This protein binds this small molecule.
Small molecule (SMILES): Nc1nc(=O)c2ncn([C@@H]3O[C@H](CO[P](=O)(O)O[C@H]4[C@@H](O)[C@H](n5cnc6c(N)ncnc65)O[C@@H]4CO[P](=O)(O)O[C@@H]4[C@@H](O)[C@H](n5cnc6c(N)ncnc65)O[C@@H]4COP(=O)=O)[C@@H](O)[C@H]3O)c2[nH]1

Sequence of chain 25.E:
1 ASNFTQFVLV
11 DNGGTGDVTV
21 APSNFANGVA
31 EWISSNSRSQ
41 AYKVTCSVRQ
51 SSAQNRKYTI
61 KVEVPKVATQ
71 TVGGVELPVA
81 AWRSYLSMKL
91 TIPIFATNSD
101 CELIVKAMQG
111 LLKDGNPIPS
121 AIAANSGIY

Binding-site contacts:
Ligand atom O6 contacts residue LYS61 of chain 25.E at 3.0 Å (salt-bridge).
Ligand atom OP1 contacts residue TYR85 of chain 25.E at 3.5 Å (h-bond).
Ligand atom N9 contacts residue TYR85 of chain 25.E at 4.0 Å.
Ligand atom N7 contacts residue TYR85 of chain 25.E at 3.7 Å.
Ligand atom C6 contacts residue SER47 of chain 25.E at 3.9 Å.
Ligand atom N7 contacts residue THR45 of chain 25.E at 2.5 Å (h-bond).
Ligand atom N6 contacts residue CYS46 of chain 25.E at 3.4 Å (h-bond).
Ligand atom P contacts residue LYS43 of chain 25.E at 3.2 Å.
Ligand atom C6 contacts residue VAL29 of chain 25.E at 4.1 Å (hydrophobic).
Ligand atom C6 contacts residue THR59 of chain 25.E at 3.6 Å.
Ligand atom N6 contacts residue SER47 of chain 25.E at 4.1 Å.
Ligand atom C4 contacts residue LYS61 of chain 25.E at 3.7 Å.
Ligand atom C6 contacts residue TYR85 of chain 25.E at 3.4 Å (hydrophobic).
Ligand atom N6 contacts residue LYS61 of chain 25.E at 4.1 Å.
Ligand atom C5 contacts residue THR45 of chain 25.E at 3.1 Å.
Ligand atom N1 contacts residue TYR85 of chain 25.E at 3.5 Å.
Ligand atom N6 contacts residue THR91 of chain 54.E at 3.5 Å (h-bond).
Ligand atom C5' contacts residue TYR85 of chain 25.E at 4.0 Å (hydrophobic).
Ligand atom N1 contacts residue THR59 of chain 25.E at 3.5 Å.
Ligand atom C8 contacts residue THR45 of chain 25.E at 3.8 Å.
Ligand atom C6 contacts residue THR45 of chain 25.E at 3.1 Å.
Ligand atom C8 contacts residue TYR85 of chain 25.E at 3.8 Å (hydrophobic).
Ligand atom OP2 contacts residue LYS43 of chain 25.E at 2.7 Å (salt-bridge).
Ligand atom C5 contacts residue LYS61 of chain 25.E at 3.7 Å.
Ligand atom OP2 contacts residue GLU63 of chain 25.E at 3.6 Å (salt-bridge).
Ligand atom P contacts residue TYR85 of chain 25.E at 3.7 Å.
Ligand atom C2 contacts residue THR59 of chain 25.E at 4.1 Å.
Ligand atom C2 contacts residue SER47 of chain 25.E at 3.4 Å.
Ligand atom C8 contacts residue LYS61 of chain 25.E at 3.7 Å.
Ligand atom C5 contacts residue TYR85 of chain 25.E at 3.5 Å (hydrophobic).
Ligand atom N6 contacts residue TYR85 of chain 25.E at 3.4 Å.
Ligand atom C5 contacts residue VAL29 of chain 25.E at 4.0 Å (hydrophobic).
Ligand atom N6 contacts residue THR45 of chain 25.E at 2.5 Å (h-bond).
Ligand atom C4 contacts residue TYR85 of chain 25.E at 3.8 Å (hydrophobic).
Ligand atom OP1 contacts residue LYS43 of chain 25.E at 2.9 Å (salt-bridge).
Ligand atom N7 contacts residue LYS61 of chain 25.E at 3.7 Å.
Ligand atom N6 contacts residue THR59 of chain 25.E at 2.8 Å (h-bond).
Ligand atom N9 contacts residue LYS61 of chain 25.E at 3.7 Å.
Ligand atom C6 contacts residue LYS61 of chain 25.E at 3.8 Å.
Ligand atom N1 contacts residue SER47 of chain 25.E at 2.9 Å (h-bond).

Sequence of chain 54.E:
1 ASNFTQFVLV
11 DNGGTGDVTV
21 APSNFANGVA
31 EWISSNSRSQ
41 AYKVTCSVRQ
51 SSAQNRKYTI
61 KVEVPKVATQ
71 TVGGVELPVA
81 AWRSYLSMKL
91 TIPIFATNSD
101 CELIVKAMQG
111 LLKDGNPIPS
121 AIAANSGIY